A protein and the small-molecule ligand that binds it are described below.
Small molecule (SMILES): CC(=O)N[C@@H]1[C@@H](O)[C@H](O)[C@@H](CO)O[C@H]1O

Sequence of chain 1.A:
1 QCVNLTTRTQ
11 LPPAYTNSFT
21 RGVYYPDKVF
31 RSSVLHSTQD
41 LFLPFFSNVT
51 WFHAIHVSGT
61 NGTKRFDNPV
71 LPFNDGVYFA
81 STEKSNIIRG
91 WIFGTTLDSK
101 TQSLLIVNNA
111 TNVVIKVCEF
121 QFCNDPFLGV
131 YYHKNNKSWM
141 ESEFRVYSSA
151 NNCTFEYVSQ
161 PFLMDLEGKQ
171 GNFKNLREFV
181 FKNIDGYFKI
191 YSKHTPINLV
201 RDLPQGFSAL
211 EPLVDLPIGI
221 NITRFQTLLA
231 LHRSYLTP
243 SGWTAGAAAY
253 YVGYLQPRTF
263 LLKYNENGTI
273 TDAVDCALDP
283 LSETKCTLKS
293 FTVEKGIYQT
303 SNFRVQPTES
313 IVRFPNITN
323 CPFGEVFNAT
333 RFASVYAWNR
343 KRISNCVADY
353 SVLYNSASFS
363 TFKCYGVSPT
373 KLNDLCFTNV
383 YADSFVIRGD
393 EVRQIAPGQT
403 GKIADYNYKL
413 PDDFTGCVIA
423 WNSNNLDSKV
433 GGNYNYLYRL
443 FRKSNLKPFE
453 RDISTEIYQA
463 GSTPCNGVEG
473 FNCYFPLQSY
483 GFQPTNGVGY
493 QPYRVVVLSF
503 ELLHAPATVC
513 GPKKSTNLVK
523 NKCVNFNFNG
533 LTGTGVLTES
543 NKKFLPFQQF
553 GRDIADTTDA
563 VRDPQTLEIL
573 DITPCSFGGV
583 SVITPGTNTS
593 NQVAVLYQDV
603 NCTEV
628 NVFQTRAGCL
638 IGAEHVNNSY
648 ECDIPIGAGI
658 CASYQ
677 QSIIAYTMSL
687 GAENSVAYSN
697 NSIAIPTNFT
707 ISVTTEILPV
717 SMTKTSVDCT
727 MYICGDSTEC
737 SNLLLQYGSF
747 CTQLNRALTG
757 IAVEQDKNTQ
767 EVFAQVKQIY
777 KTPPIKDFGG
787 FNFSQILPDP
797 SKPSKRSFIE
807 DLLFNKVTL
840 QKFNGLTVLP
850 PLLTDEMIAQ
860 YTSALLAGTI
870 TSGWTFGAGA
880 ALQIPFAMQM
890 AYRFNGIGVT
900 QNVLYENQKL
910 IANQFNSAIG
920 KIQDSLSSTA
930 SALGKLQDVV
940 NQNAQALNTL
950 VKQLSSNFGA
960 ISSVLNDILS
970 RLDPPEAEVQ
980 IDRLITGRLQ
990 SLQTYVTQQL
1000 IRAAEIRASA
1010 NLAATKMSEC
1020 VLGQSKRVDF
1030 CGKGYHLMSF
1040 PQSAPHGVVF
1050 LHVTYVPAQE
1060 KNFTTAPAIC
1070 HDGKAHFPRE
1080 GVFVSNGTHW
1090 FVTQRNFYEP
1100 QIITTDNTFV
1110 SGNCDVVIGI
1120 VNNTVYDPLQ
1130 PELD

Binding-site contacts:
Ligand atom C3 contacts residue ASN696 of chain 1.A at 3.8 Å.
Ligand atom C5 contacts residue ASN696 of chain 1.A at 3.7 Å.
Ligand atom O7 contacts residue GLY1118 of chain 1.A at 3.5 Å.
Ligand atom O5 contacts residue ASN696 of chain 1.A at 2.4 Å (h-bond).
Ligand atom O7 contacts residue ASN696 of chain 1.A at 4.4 Å.
Ligand atom C1 contacts residue ASN696 of chain 1.A at 1.4 Å.
Ligand atom C8 contacts residue ASN696 of chain 1.A at 4.1 Å.
Ligand atom N2 contacts residue ASN696 of chain 1.A at 2.9 Å (h-bond).
Ligand atom C4 contacts residue ASN696 of chain 1.A at 4.2 Å.
Ligand atom C8 contacts residue ASN697 of chain 1.A at 3.9 Å.
Ligand atom C2 contacts residue ASN696 of chain 1.A at 2.4 Å.
Ligand atom C7 contacts residue ASN696 of chain 1.A at 3.6 Å.